The small molecule below binds the protein below.
Small molecule (SMILES): CC(=O)N1c2ccc(-c3ccco3)cc2[C@H](NC(=O)OC(C)C)C[C@@H]1C

Sequence of chain 1.A:
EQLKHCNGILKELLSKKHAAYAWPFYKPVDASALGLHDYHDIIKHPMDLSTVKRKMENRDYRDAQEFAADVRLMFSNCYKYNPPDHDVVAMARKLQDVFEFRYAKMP

Binding-site contacts:
Ligand atom C18 contacts residue TRP29 of chain 1.A at 3.6 Å (hydrophobic).
Ligand atom C9 contacts residue PHE31 of chain 1.A at 3.6 Å (hydrophobic).
Ligand atom O1 contacts residue ASN88 of chain 1.A at 3.1 Å (h-bond).
Ligand atom C5 contacts residue ASN88 of chain 1.A at 3.7 Å.
Ligand atom C16 contacts residue TRP29 of chain 1.A at 3.9 Å (hydrophobic).
Ligand atom C17 contacts residue TRP29 of chain 1.A at 3.9 Å (hydrophobic).
Ligand atom C6 contacts residue ASN88 of chain 1.A at 3.5 Å.
Ligand atom C10 contacts residue LEU40 of chain 1.A at 4.1 Å (hydrophobic).
Ligand atom C8 contacts residue VAL94 of chain 1.A at 3.8 Å (hydrophobic).
Ligand atom C7 contacts residue TYR45 of chain 1.A at 4.0 Å (hydrophobic).
Ligand atom C contacts residue VAL94 of chain 1.A at 4.0 Å (hydrophobic).
Ligand atom C9 contacts residue VAL94 of chain 1.A at 3.7 Å (hydrophobic).
Ligand atom C19 contacts residue TRP29 of chain 1.A at 3.6 Å (hydrophobic).
Ligand atom C3 contacts residue HIS92 of chain 1.A at 3.5 Å.
Ligand atom N1 contacts residue VAL94 of chain 1.A at 4.0 Å.
Ligand atom O contacts residue HIS92 of chain 1.A at 3.8 Å.
Ligand atom C16 contacts residue LEU40 of chain 1.A at 3.8 Å (hydrophobic).
Ligand atom C contacts residue ASP93 of chain 1.A at 3.8 Å.
Ligand atom C15 contacts residue LEU40 of chain 1.A at 4.0 Å (hydrophobic).
Ligand atom C2 contacts residue MET97 of chain 1.A at 3.9 Å (hydrophobic).
Ligand atom O2 contacts residue TRP29 of chain 1.A at 3.8 Å.
Ligand atom O contacts residue VAL94 of chain 1.A at 3.9 Å.
Ligand atom C17 contacts residue LEU40 of chain 1.A at 3.7 Å (hydrophobic).
Ligand atom C7 contacts residue LEU42 of chain 1.A at 3.4 Å (hydrophobic).
Ligand atom C2 contacts residue TRP29 of chain 1.A at 3.8 Å (hydrophobic).
Ligand atom C contacts residue HIS92 of chain 1.A at 3.9 Å.
Ligand atom C2 contacts residue PRO30 of chain 1.A at 3.7 Å (hydrophobic).
Ligand atom C14 contacts residue LEU40 of chain 1.A at 3.9 Å (hydrophobic).
Ligand atom C7 contacts residue ASN88 of chain 1.A at 4.0 Å.
Ligand atom C13 contacts residue LEU40 of chain 1.A at 3.9 Å (hydrophobic).
Ligand atom O3 contacts residue HIS92 of chain 1.A at 3.7 Å.
Ligand atom C12 contacts residue LEU40 of chain 1.A at 4.0 Å (hydrophobic).
Ligand atom C11 contacts residue PRO30 of chain 1.A at 3.6 Å (hydrophobic).
Ligand atom O1 contacts residue CYS84 of chain 1.A at 3.6 Å.
Ligand atom N contacts residue HIS92 of chain 1.A at 3.8 Å.
Ligand atom C12 contacts residue PRO30 of chain 1.A at 3.6 Å (hydrophobic).
Ligand atom C8 contacts residue ASN88 of chain 1.A at 4.1 Å.
Ligand atom C7 contacts residue VAL35 of chain 1.A at 4.1 Å (hydrophobic).
Ligand atom C11 contacts residue VAL35 of chain 1.A at 4.0 Å (hydrophobic).
Ligand atom C9 contacts residue PRO30 of chain 1.A at 4.0 Å (hydrophobic).